Sequence of chain 1.L:
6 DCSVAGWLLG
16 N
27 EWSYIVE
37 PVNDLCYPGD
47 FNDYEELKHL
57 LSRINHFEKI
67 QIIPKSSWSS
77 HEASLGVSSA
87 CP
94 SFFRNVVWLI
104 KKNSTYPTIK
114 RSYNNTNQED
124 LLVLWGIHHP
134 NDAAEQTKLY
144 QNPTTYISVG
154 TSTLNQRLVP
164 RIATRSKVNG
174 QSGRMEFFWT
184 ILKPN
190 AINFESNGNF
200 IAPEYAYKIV

The small molecule below binds the protein below.
Small molecule (SMILES): CC(=O)N[C@@H]1[C@@H](O)[C@H](O)[C@@H](CO)O[C@H]1O

Binding-site contacts:
Ligand atom C7 contacts residue ASN106 of chain 1.L at 4.2 Å.
Ligand atom C1 contacts residue ASN106 of chain 1.L at 3.9 Å.
Ligand atom C8 contacts residue LYS105 of chain 1.L at 3.7 Å.
Ligand atom N2 contacts residue ASN106 of chain 1.L at 3.3 Å.
Ligand atom C8 contacts residue ASN106 of chain 1.L at 4.2 Å.
Ligand atom C2 contacts residue ASN106 of chain 1.L at 4.1 Å.